Sequence of chain 1.C:
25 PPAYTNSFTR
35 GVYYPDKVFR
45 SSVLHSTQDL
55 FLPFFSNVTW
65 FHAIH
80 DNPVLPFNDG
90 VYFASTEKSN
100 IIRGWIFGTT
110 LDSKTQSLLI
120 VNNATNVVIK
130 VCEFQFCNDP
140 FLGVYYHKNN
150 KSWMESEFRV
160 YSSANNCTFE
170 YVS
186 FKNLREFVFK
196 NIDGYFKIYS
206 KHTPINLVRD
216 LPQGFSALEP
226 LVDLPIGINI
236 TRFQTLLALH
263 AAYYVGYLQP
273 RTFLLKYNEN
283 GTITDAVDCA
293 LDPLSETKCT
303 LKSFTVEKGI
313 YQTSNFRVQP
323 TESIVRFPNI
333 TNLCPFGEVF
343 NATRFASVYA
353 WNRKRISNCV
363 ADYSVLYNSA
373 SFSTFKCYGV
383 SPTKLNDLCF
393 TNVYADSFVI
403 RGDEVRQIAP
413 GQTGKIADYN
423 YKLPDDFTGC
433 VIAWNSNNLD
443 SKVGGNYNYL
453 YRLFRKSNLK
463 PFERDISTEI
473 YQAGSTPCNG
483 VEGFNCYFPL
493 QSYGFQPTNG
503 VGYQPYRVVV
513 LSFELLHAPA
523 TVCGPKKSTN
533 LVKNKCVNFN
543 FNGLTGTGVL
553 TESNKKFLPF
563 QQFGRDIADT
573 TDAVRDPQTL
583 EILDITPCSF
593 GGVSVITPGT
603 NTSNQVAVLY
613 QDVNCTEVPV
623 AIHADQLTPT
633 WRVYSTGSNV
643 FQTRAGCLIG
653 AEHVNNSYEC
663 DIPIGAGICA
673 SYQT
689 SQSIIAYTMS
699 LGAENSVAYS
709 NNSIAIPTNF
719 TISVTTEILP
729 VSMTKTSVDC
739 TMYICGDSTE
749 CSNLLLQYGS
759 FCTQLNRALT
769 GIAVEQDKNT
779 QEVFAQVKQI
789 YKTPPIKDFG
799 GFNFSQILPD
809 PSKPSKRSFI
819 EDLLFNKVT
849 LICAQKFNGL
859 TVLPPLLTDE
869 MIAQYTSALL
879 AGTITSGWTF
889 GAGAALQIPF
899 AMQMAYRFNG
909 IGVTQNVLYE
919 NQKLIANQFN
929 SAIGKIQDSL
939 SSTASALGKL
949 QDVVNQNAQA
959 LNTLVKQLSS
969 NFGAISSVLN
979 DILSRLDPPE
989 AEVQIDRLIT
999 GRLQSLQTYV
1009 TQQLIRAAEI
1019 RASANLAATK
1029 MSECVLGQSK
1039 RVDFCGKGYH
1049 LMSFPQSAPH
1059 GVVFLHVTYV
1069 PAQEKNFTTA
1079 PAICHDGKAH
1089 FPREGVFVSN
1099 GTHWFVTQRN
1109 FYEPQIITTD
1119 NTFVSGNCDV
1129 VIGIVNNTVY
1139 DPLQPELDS

The small molecule below binds the protein below.
Small molecule (SMILES): CC(=O)N[C@H]1[C@H](O[C@H]2[C@H](O)[C@@H](NC(C)=O)CO[C@@H]2CO)O[C@H](CO)[C@@H](O)[C@@H]1O

Binding-site contacts:
Ligand atom C3 contacts residue HIS1101 of chain 1.C at 3.4 Å.
Ligand atom C4 contacts residue ASN1098 of chain 1.C at 4.2 Å.
Ligand atom O7 contacts residue ASN1098 of chain 1.C at 2.9 Å (h-bond).
Ligand atom O5 contacts residue ASN1098 of chain 1.C at 2.4 Å (h-bond).
Ligand atom C1 contacts residue HIS1101 of chain 1.C at 3.6 Å.
Ligand atom C3 contacts residue ASN1098 of chain 1.C at 3.8 Å.
Ligand atom O5 contacts residue HIS1101 of chain 1.C at 3.9 Å.
Ligand atom C2 contacts residue HIS1101 of chain 1.C at 4.0 Å.
Ligand atom C4 contacts residue HIS1101 of chain 1.C at 3.6 Å.
Ligand atom C5 contacts residue ASN1098 of chain 1.C at 3.7 Å.
Ligand atom C1 contacts residue ASN1098 of chain 1.C at 1.4 Å.
Ligand atom C6 contacts residue PHE1103 of chain 1.C at 3.6 Å (hydrophobic).
Ligand atom N2 contacts residue HIS1101 of chain 1.C at 4.4 Å.
Ligand atom C6 contacts residue HIS1101 of chain 1.C at 4.4 Å.
Ligand atom C2 contacts residue ASN1098 of chain 1.C at 2.5 Å.
Ligand atom C1 contacts residue PHE1103 of chain 1.C at 4.5 Å (hydrophobic).
Ligand atom C8 contacts residue ASN1098 of chain 1.C at 3.1 Å.
Ligand atom O4 contacts residue HIS1101 of chain 1.C at 3.4 Å.
Ligand atom C5 contacts residue PHE1103 of chain 1.C at 3.9 Å (hydrophobic).
Ligand atom N2 contacts residue ASN1098 of chain 1.C at 2.9 Å (h-bond).
Ligand atom O5 contacts residue PHE1103 of chain 1.C at 3.9 Å.
Ligand atom C7 contacts residue ASN1098 of chain 1.C at 3.1 Å.
Ligand atom C5 contacts residue HIS1101 of chain 1.C at 3.3 Å.
Ligand atom O3 contacts residue HIS1101 of chain 1.C at 4.4 Å.
Ligand atom C8 contacts residue THR1100 of chain 1.C at 4.5 Å.